A protein and the small-molecule ligand that binds it are described below.
Small molecule (SMILES): CC[C@H](C)O

Binding-site contacts:
Ligand atom C2 contacts residue ASP150 of chain 1.D at 3.8 Å.
Ligand atom C1 contacts residue ILE86 of chain 1.D at 4.2 Å (hydrophobic).
Ligand atom C1 contacts residue TRP110 of chain 1.D at 3.8 Å (hydrophobic).
Ligand atom OH contacts residue HIS59 of chain 1.D at 3.6 Å (h-bond).
Ligand atom C3 contacts residue TRP110 of chain 1.D at 4.0 Å (hydrophobic).
Ligand atom C4 contacts residue MET285 of chain 1.C at 4.0 Å (hydrophobic).
Ligand atom C2 contacts residue HIS59 of chain 1.D at 4.4 Å.
Ligand atom C4 contacts residue SER39 of chain 1.D at 4.4 Å.
Ligand atom OH contacts residue ASP150 of chain 1.D at 3.3 Å (salt-bridge).
Ligand atom C4 contacts residue TYR267 of chain 1.D at 3.9 Å (hydrophobic).
Ligand atom C1 contacts residue HIS59 of chain 1.D at 4.0 Å.
Ligand atom C1 contacts residue ASP150 of chain 1.D at 3.7 Å.
Ligand atom C2 contacts residue LEU294 of chain 1.D at 4.5 Å (hydrophobic).
Ligand atom OH contacts residue SER39 of chain 1.D at 3.9 Å.
Ligand atom C1 contacts residue ALA85 of chain 1.D at 4.3 Å (hydrophobic).
Ligand atom OH contacts residue CYS37 of chain 1.D at 3.8 Å.

Sequence of chain 1.C:
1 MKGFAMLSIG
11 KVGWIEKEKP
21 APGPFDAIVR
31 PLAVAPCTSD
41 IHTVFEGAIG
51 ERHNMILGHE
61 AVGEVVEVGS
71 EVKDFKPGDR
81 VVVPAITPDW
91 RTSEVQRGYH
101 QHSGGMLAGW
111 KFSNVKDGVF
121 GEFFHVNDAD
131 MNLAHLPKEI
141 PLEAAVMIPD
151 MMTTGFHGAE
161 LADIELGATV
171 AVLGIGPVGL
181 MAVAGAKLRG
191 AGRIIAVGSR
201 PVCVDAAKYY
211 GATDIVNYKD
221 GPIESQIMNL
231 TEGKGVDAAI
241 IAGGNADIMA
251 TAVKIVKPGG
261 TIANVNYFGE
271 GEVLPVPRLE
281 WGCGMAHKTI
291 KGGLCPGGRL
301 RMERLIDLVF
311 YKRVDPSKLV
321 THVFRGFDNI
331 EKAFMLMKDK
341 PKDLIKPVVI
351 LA

Sequence of chain 1.D:
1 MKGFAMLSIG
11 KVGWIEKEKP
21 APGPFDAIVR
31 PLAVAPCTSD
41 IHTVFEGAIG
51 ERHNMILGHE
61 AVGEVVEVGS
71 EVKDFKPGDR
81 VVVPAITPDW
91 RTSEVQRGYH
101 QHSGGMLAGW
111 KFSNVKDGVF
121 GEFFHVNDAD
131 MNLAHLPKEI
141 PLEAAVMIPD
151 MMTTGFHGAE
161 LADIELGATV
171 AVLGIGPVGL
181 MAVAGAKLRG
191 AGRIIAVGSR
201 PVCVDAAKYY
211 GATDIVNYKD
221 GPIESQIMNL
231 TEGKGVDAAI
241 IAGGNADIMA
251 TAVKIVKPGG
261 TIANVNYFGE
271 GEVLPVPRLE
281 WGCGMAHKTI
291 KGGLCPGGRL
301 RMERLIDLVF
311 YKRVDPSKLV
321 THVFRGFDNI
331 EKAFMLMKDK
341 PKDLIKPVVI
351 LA